Binding-site contacts:
Ligand atom O28 contacts residue GLY235 of chain 1.C at 3.4 Å.
Ligand atom O19 contacts residue SER207 of chain 1.C at 3.0 Å (h-bond).
Ligand atom C6 contacts residue ARG226 of chain 1.C at 3.6 Å.
Ligand atom C23 contacts residue VAL221 of chain 1.C at 3.6 Å (hydrophobic).
Ligand atom O28 contacts residue ILE236 of chain 1.C at 3.0 Å (h-bond).
Ligand atom C4 contacts residue LYS204 of chain 1.C at 3.6 Å.
Ligand atom C24 contacts residue SER207 of chain 1.C at 3.4 Å.
Ligand atom C1 contacts residue LYS204 of chain 1.C at 3.7 Å.
Ligand atom O18 contacts residue SER207 of chain 1.C at 2.8 Å (h-bond).
Ligand atom O19 contacts residue GLY205 of chain 1.C at 2.7 Å (h-bond).
Ligand atom O18 contacts residue HIS65 of chain 1.C at 2.7 Å (h-bond).
Ligand atom C25 contacts residue VAL227 of chain 1.C at 3.5 Å (hydrophobic).
Ligand atom C23 contacts residue THR222 of chain 1.C at 3.6 Å.
Ligand atom N26 contacts residue SER202 of chain 1.C at 2.7 Å (h-bond).
Ligand atom C20 contacts residue CYS228 of chain 1.C at 3.7 Å (hydrophobic).
Ligand atom C22 contacts residue THR222 of chain 1.C at 3.2 Å.
Ligand atom C22 contacts residue SER202 of chain 1.C at 3.5 Å.
Ligand atom O19 contacts residue LYS204 of chain 1.C at 3.7 Å.
Ligand atom C20 contacts residue SER223 of chain 1.C at 3.4 Å.
Ligand atom C7 contacts residue LYS204 of chain 1.C at 3.5 Å.
Ligand atom C17 contacts residue SER207 of chain 1.C at 3.4 Å.
Ligand atom C24 contacts residue CYS203 of chain 1.C at 3.3 Å (hydrophobic).
Ligand atom O9 contacts residue LYS204 of chain 1.C at 3.4 Å.
Ligand atom C23 contacts residue SER207 of chain 1.C at 3.3 Å.
Ligand atom C16 contacts residue LEU49 of chain 1.C at 3.6 Å (hydrophobic).
Ligand atom C7 contacts residue CYS203 of chain 1.C at 3.6 Å (hydrophobic).
Ligand atom N26 contacts residue ASP201 of chain 1.C at 3.1 Å (salt-bridge).
Ligand atom C2 contacts residue LYS204 of chain 1.C at 3.5 Å.
Ligand atom C27 contacts residue THR222 of chain 1.C at 3.5 Å.
Ligand atom C17 contacts residue GLY205 of chain 1.C at 3.4 Å.
Ligand atom C23 contacts residue CYS203 of chain 1.C at 3.4 Å (hydrophobic).
Ligand atom O28 contacts residue THR222 of chain 1.C at 2.8 Å (h-bond).
Ligand atom C24 contacts residue LYS204 of chain 1.C at 3.5 Å.
Ligand atom C8 contacts residue ARG226 of chain 1.C at 3.5 Å.
Ligand atom O19 contacts residue ASP206 of chain 1.C at 3.3 Å (salt-bridge).
Ligand atom C27 contacts residue SER223 of chain 1.C at 3.4 Å.
Ligand atom C5 contacts residue ARG226 of chain 1.C at 3.7 Å.
Ligand atom C16 contacts residue GLY205 of chain 1.C at 3.6 Å.
Ligand atom C1 contacts residue CYS228 of chain 1.C at 3.6 Å (hydrophobic).
Ligand atom C3 contacts residue SER223 of chain 1.C at 3.5 Å.

This small molecule binds to this protein.
Small molecule (SMILES): N[C@H](CO)c1cccc(-c2cccc(COc3ccccc3CC(=O)O)c2)c1

Sequence of chain 1.C:
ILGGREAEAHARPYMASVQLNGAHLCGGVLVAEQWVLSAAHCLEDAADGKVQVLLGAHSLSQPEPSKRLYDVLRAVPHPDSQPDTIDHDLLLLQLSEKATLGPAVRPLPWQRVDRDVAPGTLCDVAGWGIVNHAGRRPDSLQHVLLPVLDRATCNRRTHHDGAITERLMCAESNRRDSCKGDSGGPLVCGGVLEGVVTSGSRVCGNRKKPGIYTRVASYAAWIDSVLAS